The protein below binds the small molecule below.
Small molecule (SMILES): N[C@@H](Cn1cc(F)c(=O)[nH]c1=O)C(=O)O

Binding-site contacts:
Ligand atom O4 contacts residue LEU191 of chain 1.A at 3.1 Å.
Ligand atom N1 contacts residue GLU192 of chain 1.A at 3.6 Å.
Ligand atom C2 contacts residue THR142 of chain 1.A at 3.4 Å.
Ligand atom O92 contacts residue THR90 of chain 1.A at 2.9 Å (h-bond).
Ligand atom C6 contacts residue LEU137 of chain 1.A at 3.6 Å (hydrophobic).
Ligand atom O92 contacts residue ARG95 of chain 1.A at 2.8 Å (salt-bridge).
Ligand atom O91 contacts residue SER141 of chain 1.A at 2.9 Å (h-bond).
Ligand atom C5 contacts residue MET195 of chain 1.A at 3.7 Å (hydrophobic).
Ligand atom C5 contacts residue GLU192 of chain 1.A at 3.6 Å.
Ligand atom C9 contacts residue THR90 of chain 1.A at 3.6 Å.
Ligand atom O92 contacts residue LEU89 of chain 1.A at 3.6 Å.
Ligand atom O92 contacts residue TYR60 of chain 1.A at 3.5 Å.
Ligand atom F5 contacts residue MET195 of chain 1.A at 3.0 Å.
Ligand atom N8 contacts residue PRO88 of chain 1.A at 2.9 Å (h-bond).
Ligand atom C8 contacts residue THR90 of chain 1.A at 3.4 Å.
Ligand atom N8 contacts residue THR90 of chain 1.A at 2.9 Å (h-bond).
Ligand atom C7 contacts residue TYR60 of chain 1.A at 3.4 Å (hydrophobic).
Ligand atom C8 contacts residue GLU192 of chain 1.A at 3.4 Å.
Ligand atom N1 contacts residue LEU137 of chain 1.A at 3.5 Å.
Ligand atom O91 contacts residue GLY140 of chain 1.A at 3.3 Å.
Ligand atom C9 contacts residue ARG95 of chain 1.A at 3.4 Å.
Ligand atom O2 contacts residue SER141 of chain 1.A at 3.1 Å (h-bond).
Ligand atom F5 contacts residue THR173 of chain 1.A at 3.3 Å.
Ligand atom C6 contacts residue GLU192 of chain 1.A at 3.4 Å.
Ligand atom O2 contacts residue THR142 of chain 1.A at 3.0 Å (h-bond).
Ligand atom C4 contacts residue GLU192 of chain 1.A at 3.8 Å.
Ligand atom C4 contacts residue THR142 of chain 1.A at 3.8 Å.
Ligand atom C8 contacts residue SER141 of chain 1.A at 3.3 Å.
Ligand atom N8 contacts residue GLU192 of chain 1.A at 2.9 Å (salt-bridge).
Ligand atom C6 contacts residue MET195 of chain 1.A at 3.7 Å (hydrophobic).
Ligand atom N3 contacts residue THR142 of chain 1.A at 2.8 Å (h-bond).
Ligand atom F5 contacts residue GLU12 of chain 1.A at 3.8 Å.
Ligand atom N8 contacts residue TYR219 of chain 1.A at 3.8 Å.
Ligand atom O92 contacts residue PRO88 of chain 1.A at 3.7 Å.
Ligand atom O4 contacts residue GLU192 of chain 1.A at 3.0 Å (salt-bridge).
Ligand atom C9 contacts residue SER141 of chain 1.A at 3.4 Å.
Ligand atom O91 contacts residue TYR60 of chain 1.A at 3.5 Å.
Ligand atom O91 contacts residue ARG95 of chain 1.A at 2.8 Å (salt-bridge).
Ligand atom C9 contacts residue TYR60 of chain 1.A at 3.6 Å (hydrophobic).
Ligand atom O2 contacts residue GLY140 of chain 1.A at 3.6 Å.

Sequence of chain 1.A:
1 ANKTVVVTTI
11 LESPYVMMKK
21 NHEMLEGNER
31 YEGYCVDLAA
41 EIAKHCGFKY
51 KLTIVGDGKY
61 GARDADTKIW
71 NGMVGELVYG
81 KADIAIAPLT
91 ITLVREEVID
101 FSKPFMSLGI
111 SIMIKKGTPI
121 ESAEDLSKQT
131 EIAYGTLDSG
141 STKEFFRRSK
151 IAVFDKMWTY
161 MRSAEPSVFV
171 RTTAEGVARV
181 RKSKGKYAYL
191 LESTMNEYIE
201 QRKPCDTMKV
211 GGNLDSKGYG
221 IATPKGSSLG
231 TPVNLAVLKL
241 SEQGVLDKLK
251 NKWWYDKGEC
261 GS